Binding-site contacts:
Ligand atom O1 contacts residue ALA182 of chain 1.C at 3.5 Å.
Ligand atom C5 contacts residue ASN58 of chain 1.C at 3.9 Å.
Ligand atom C5 contacts residue PHE61 of chain 1.C at 3.8 Å (hydrophobic).
Ligand atom O4 contacts residue ASN234 of chain 1.C at 3.4 Å (h-bond).
Ligand atom O3 contacts residue GLN279 of chain 1.C at 3.5 Å (h-bond).
Ligand atom C1 contacts residue ARG135 of chain 1.C at 4.0 Å.
Ligand atom O5 contacts residue PHE61 of chain 1.C at 3.5 Å.
Ligand atom C3 contacts residue ASP259 of chain 1.C at 3.1 Å.
Ligand atom C5 contacts residue ARG135 of chain 1.C at 4.0 Å.
Ligand atom O4 contacts residue TYR60 of chain 1.C at 4.0 Å.
Ligand atom C4 contacts residue PHE61 of chain 1.C at 3.9 Å (hydrophobic).
Ligand atom C3 contacts residue GLN279 of chain 1.C at 3.7 Å.
Ligand atom O2 contacts residue GLN279 of chain 1.C at 3.0 Å (h-bond).
Ligand atom O2 contacts residue TYR60 of chain 1.C at 3.6 Å (h-bond).
Ligand atom O3 contacts residue ASN234 of chain 1.C at 3.6 Å.
Ligand atom C4 contacts residue ASN58 of chain 1.C at 3.7 Å.
Ligand atom O3 contacts residue ARG186 of chain 1.C at 2.8 Å (salt-bridge).
Ligand atom O5 contacts residue ARG135 of chain 1.C at 3.0 Å (salt-bridge).
Ligand atom O4 contacts residue ASP259 of chain 1.C at 2.6 Å (salt-bridge).
Ligand atom C2 contacts residue ARG186 of chain 1.C at 3.6 Å.
Ligand atom C4 contacts residue ASP259 of chain 1.C at 3.5 Å.
Ligand atom C1 contacts residue PHE208 of chain 1.C at 3.7 Å (hydrophobic).
Ligand atom C3 contacts residue TYR60 of chain 1.C at 3.6 Å (hydrophobic).
Ligand atom C2 contacts residue ASP134 of chain 1.C at 3.2 Å.
Ligand atom O5 contacts residue PHE208 of chain 1.C at 3.1 Å.
Ligand atom O4 contacts residue ASN58 of chain 1.C at 3.0 Å (h-bond).
Ligand atom O2 contacts residue ASP134 of chain 1.C at 2.9 Å (salt-bridge).
Ligand atom O2 contacts residue ASP259 of chain 1.C at 4.0 Å.
Ligand atom O1 contacts residue ARG135 of chain 1.C at 3.2 Å (salt-bridge).
Ligand atom O3 contacts residue ASP259 of chain 1.C at 2.5 Å (salt-bridge).
Ligand atom C5 contacts residue PHE208 of chain 1.C at 3.4 Å (hydrophobic).
Ligand atom O5 contacts residue ASP134 of chain 1.C at 4.0 Å.
Ligand atom C1 contacts residue ARG186 of chain 1.C at 3.8 Å.
Ligand atom C2 contacts residue TYR60 of chain 1.C at 3.6 Å (hydrophobic).
Ligand atom C2 contacts residue GLN279 of chain 1.C at 3.9 Å.
Ligand atom C3 contacts residue ARG186 of chain 1.C at 4.0 Å.
Ligand atom C1 contacts residue ASP134 of chain 1.C at 3.4 Å.
Ligand atom O2 contacts residue ARG186 of chain 1.C at 2.5 Å (salt-bridge).
Ligand atom O1 contacts residue ASP134 of chain 1.C at 2.6 Å (salt-bridge).
Ligand atom C4 contacts residue TYR60 of chain 1.C at 3.7 Å (hydrophobic).

This protein binds this small molecule.
Small molecule (SMILES): O[C@@H]1[C@H](O)[C@H](O)CO[C@H]1O

Sequence of chain 1.C:
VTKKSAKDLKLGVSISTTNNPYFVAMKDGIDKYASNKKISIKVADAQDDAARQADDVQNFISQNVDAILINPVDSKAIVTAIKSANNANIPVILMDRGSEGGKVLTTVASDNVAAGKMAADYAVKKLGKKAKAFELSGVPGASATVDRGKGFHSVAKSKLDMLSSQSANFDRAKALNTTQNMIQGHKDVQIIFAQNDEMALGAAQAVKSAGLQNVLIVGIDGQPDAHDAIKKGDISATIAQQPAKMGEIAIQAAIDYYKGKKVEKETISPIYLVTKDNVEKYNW